Binding-site contacts:
Ligand atom O10 contacts residue TYR250 of chain 18.A at 2.3 Å (h-bond).
Ligand atom O4 contacts residue PRO252 of chain 18.A at 4.0 Å.
Ligand atom O4 contacts residue ASN251 of chain 18.A at 4.3 Å.
Ligand atom C4 contacts residue TYR145 of chain 19.A at 3.6 Å (hydrophobic).
Ligand atom N5 contacts residue TYR250 of chain 18.A at 3.9 Å.
Ligand atom O4 contacts residue TYR250 of chain 18.A at 3.0 Å.
Ligand atom C4 contacts residue TYR250 of chain 18.A at 4.3 Å (hydrophobic).
Ligand atom C1 contacts residue ALA146 of chain 19.A at 4.0 Å (hydrophobic).
Ligand atom O1A contacts residue SER147 of chain 19.A at 3.1 Å (h-bond).
Ligand atom C11 contacts residue TYR250 of chain 18.A at 3.1 Å (hydrophobic).
Ligand atom O9 contacts residue TYR145 of chain 19.A at 4.3 Å.
Ligand atom O4 contacts residue TYR145 of chain 19.A at 4.1 Å.
Ligand atom O1B contacts residue SER147 of chain 19.A at 2.6 Å (h-bond).
Ligand atom O1A contacts residue ALA146 of chain 19.A at 3.2 Å.
Ligand atom C11 contacts residue ARG143 of chain 19.A at 3.9 Å.
Ligand atom O10 contacts residue ASN96 of chain 18.A at 4.3 Å.
Ligand atom N5 contacts residue TYR145 of chain 19.A at 2.6 Å (h-bond).
Ligand atom C1 contacts residue SER147 of chain 19.A at 3.6 Å.
Ligand atom C10 contacts residue TYR250 of chain 18.A at 2.9 Å (hydrophobic).
Ligand atom C7 contacts residue TYR145 of chain 19.A at 3.9 Å (hydrophobic).
Ligand atom C5 contacts residue TYR145 of chain 19.A at 3.4 Å (hydrophobic).
Ligand atom O1B contacts residue PRO252 of chain 18.A at 3.4 Å.
Ligand atom C6 contacts residue TYR145 of chain 19.A at 3.4 Å (hydrophobic).
Ligand atom C10 contacts residue TYR145 of chain 19.A at 3.6 Å (hydrophobic).
Ligand atom C1 contacts residue PRO252 of chain 18.A at 4.1 Å (hydrophobic).
Ligand atom C11 contacts residue TYR145 of chain 19.A at 3.8 Å (hydrophobic).
Ligand atom C6 contacts residue ALA146 of chain 19.A at 4.3 Å (hydrophobic).
Ligand atom C3 contacts residue PRO252 of chain 18.A at 4.3 Å (hydrophobic).
Ligand atom C4 contacts residue PRO252 of chain 18.A at 4.3 Å (hydrophobic).
Ligand atom O1B contacts residue ALA146 of chain 19.A at 4.3 Å.
Ligand atom O8 contacts residue ALA146 of chain 19.A at 3.4 Å.
Ligand atom O1A contacts residue ASN148 of chain 19.A at 4.5 Å.
Ligand atom C8 contacts residue ALA146 of chain 19.A at 4.4 Å (hydrophobic).
Ligand atom C9 contacts residue TYR145 of chain 19.A at 4.2 Å (hydrophobic).

This protein binds this small molecule.
Small molecule (SMILES): CCCCO[C@]1(C(=O)O)C[C@H](O)[C@@H](NC(C)=O)[C@H]([C@H](O)[C@H](O)CO)O1

Sequence of chain 19.A:
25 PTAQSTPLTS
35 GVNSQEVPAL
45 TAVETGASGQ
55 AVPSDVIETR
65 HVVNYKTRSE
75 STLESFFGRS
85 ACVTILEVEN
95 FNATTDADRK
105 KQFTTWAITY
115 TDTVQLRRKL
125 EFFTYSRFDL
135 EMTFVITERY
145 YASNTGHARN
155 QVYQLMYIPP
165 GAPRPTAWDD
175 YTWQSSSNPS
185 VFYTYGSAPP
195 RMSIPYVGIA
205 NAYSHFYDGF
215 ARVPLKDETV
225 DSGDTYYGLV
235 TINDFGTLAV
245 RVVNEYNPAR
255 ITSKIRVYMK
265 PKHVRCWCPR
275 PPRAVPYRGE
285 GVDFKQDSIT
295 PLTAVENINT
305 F

Sequence of chain 18.A:
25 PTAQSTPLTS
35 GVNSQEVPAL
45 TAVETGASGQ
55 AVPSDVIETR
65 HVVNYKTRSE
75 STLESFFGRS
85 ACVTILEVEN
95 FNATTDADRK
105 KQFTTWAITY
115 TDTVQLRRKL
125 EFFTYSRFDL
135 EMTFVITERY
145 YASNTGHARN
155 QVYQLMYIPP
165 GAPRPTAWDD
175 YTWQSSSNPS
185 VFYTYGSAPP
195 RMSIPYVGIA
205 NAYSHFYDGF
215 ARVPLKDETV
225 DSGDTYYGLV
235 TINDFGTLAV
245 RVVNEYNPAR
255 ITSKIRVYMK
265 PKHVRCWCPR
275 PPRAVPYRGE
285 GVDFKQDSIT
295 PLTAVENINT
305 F